This protein binds this small molecule.
Small molecule (SMILES): O=Cc1c[nH]c2ccccc12

Sequence of chain 1.F:
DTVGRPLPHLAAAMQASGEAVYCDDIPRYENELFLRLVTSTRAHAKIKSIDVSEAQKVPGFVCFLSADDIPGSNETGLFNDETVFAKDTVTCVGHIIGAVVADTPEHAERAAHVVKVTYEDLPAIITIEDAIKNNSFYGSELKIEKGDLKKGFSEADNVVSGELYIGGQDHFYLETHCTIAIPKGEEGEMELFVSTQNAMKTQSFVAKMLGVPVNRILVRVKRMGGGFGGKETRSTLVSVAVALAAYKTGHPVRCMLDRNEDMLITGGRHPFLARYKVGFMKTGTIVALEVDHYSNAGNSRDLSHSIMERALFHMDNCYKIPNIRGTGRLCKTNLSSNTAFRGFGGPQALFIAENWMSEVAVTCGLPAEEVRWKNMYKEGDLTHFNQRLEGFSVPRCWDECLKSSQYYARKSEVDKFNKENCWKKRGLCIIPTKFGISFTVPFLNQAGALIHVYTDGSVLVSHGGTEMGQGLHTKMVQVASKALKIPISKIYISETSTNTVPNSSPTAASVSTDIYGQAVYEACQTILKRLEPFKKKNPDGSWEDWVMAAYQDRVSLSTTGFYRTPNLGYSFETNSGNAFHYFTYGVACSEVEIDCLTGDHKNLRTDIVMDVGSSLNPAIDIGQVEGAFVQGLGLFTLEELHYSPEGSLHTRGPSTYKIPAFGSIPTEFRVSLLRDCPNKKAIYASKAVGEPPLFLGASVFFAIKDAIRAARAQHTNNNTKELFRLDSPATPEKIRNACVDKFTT

Binding-site contacts:
Ligand atom O contacts residue ARG310 of chain 1.F at 2.9 Å (salt-bridge).
Ligand atom C6 contacts residue VAL441 of chain 1.F at 4.0 Å (hydrophobic).
Ligand atom C5 contacts residue THR440 of chain 1.F at 3.8 Å.
Ligand atom C8 contacts residue GLU232 of chain 1.F at 3.4 Å.
Ligand atom C2 contacts residue PHE439 of chain 1.F at 3.8 Å (hydrophobic).
Ligand atom C7 contacts residue PHE344 of chain 1.F at 4.0 Å (hydrophobic).
Ligand atom C2 contacts residue PHE344 of chain 1.F at 3.5 Å (hydrophobic).
Ligand atom C3 contacts residue PHE439 of chain 1.F at 3.7 Å (hydrophobic).
Ligand atom C4 contacts residue THR440 of chain 1.F at 3.4 Å.
Ligand atom O contacts residue PHE344 of chain 1.F at 3.8 Å.
Ligand atom C9 contacts residue PHE439 of chain 1.F at 3.5 Å (hydrophobic).
Ligand atom C5 contacts residue LEU444 of chain 1.F at 4.1 Å (hydrophobic).
Ligand atom C6 contacts residue LEU303 of chain 1.F at 4.1 Å (hydrophobic).
Ligand atom N contacts residue PHE439 of chain 1.F at 3.6 Å.
Ligand atom C5 contacts residue SER306 of chain 1.F at 3.4 Å.
Ligand atom C9 contacts residue PHE344 of chain 1.F at 3.4 Å (hydrophobic).
Ligand atom N contacts residue GLU232 of chain 1.F at 2.8 Å (salt-bridge).
Ligand atom C3' contacts residue ALA509 of chain 1.F at 3.9 Å (hydrophobic).
Ligand atom C3' contacts residue PHE344 of chain 1.F at 3.5 Å (hydrophobic).
Ligand atom C8 contacts residue PHE439 of chain 1.F at 3.6 Å (hydrophobic).
Ligand atom C4 contacts residue PHE439 of chain 1.F at 4.0 Å (hydrophobic).
Ligand atom C3' contacts residue ARG310 of chain 1.F at 3.6 Å.
Ligand atom C8 contacts residue PHE344 of chain 1.F at 3.4 Å (hydrophobic).
Ligand atom N contacts residue PHE344 of chain 1.F at 3.5 Å.
Ligand atom C7 contacts residue LEU444 of chain 1.F at 3.7 Å (hydrophobic).
Ligand atom O contacts residue SER438 of chain 1.F at 3.8 Å.
Ligand atom C2 contacts residue MOS1 of chain 1.Q at 4.0 Å.
Ligand atom C2 contacts residue ALA508 of chain 1.F at 4.2 Å (hydrophobic).
Ligand atom C3 contacts residue PHE344 of chain 1.F at 3.4 Å (hydrophobic).
Ligand atom C6 contacts residue LEU444 of chain 1.F at 3.5 Å (hydrophobic).
Ligand atom C7 contacts residue LEU303 of chain 1.F at 3.6 Å (hydrophobic).
Ligand atom C2 contacts residue GLU232 of chain 1.F at 3.9 Å.
Ligand atom C4 contacts residue SER306 of chain 1.F at 3.9 Å.
Ligand atom C5 contacts residue VAL441 of chain 1.F at 3.5 Å (hydrophobic).
Ligand atom O contacts residue THR440 of chain 1.F at 3.6 Å.
Ligand atom C7 contacts residue PHE439 of chain 1.F at 4.1 Å (hydrophobic).
Ligand atom O contacts residue PHE439 of chain 1.F at 4.0 Å.
Ligand atom C6 contacts residue SER306 of chain 1.F at 3.8 Å.
Ligand atom C4 contacts residue PHE344 of chain 1.F at 3.8 Å (hydrophobic).
Ligand atom C7 contacts residue GLU232 of chain 1.F at 3.5 Å.